Sequence of chain 1.B:
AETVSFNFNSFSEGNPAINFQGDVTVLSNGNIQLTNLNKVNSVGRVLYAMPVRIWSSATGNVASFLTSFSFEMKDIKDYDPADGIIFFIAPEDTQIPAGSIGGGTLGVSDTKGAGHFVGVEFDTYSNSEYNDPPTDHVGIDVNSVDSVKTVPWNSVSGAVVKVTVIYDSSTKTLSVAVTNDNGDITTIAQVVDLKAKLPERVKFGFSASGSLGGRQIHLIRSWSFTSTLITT

Binding-site contacts:
Ligand atom O4 contacts residue GLY103 of chain 1.B at 4.3 Å.
Ligand atom C6 contacts residue ASP80 of chain 1.B at 3.3 Å.
Ligand atom C4 contacts residue ALA82 of chain 1.B at 4.2 Å (hydrophobic).
Ligand atom C1 contacts residue SER211 of chain 1.B at 3.9 Å.
Ligand atom C6 contacts residue GLY213 of chain 1.B at 4.5 Å.
Ligand atom C3 contacts residue GLY104 of chain 1.B at 4.4 Å.
Ligand atom O4 contacts residue SER211 of chain 1.B at 2.8 Å (h-bond).
Ligand atom C2 contacts residue SER211 of chain 1.B at 4.0 Å.
Ligand atom C5 contacts residue SER211 of chain 1.B at 3.8 Å.
Ligand atom C3 contacts residue ASN127 of chain 1.B at 3.4 Å.
Ligand atom O3 contacts residue GLY104 of chain 1.B at 3.0 Å (h-bond).
Ligand atom O5 contacts residue SER211 of chain 1.B at 3.2 Å (h-bond).
Ligand atom S1 contacts residue SER211 of chain 1.B at 4.3 Å.
Ligand atom C3 contacts residue ASP83 of chain 1.B at 3.5 Å.
Ligand atom O6 contacts residue TYR125 of chain 1.B at 3.6 Å.
Ligand atom C4 contacts residue ASP83 of chain 1.B at 3.4 Å.
Ligand atom O3 contacts residue GLY103 of chain 1.B at 3.6 Å.
Ligand atom C5 contacts residue TYR125 of chain 1.B at 3.6 Å (hydrophobic).
Ligand atom C6 contacts residue TYR125 of chain 1.B at 3.7 Å (hydrophobic).
Ligand atom C6 contacts residue ALA82 of chain 1.B at 4.3 Å (hydrophobic).
Ligand atom C3 contacts residue SER211 of chain 1.B at 4.5 Å.
Ligand atom O3 contacts residue ASN127 of chain 1.B at 2.8 Å (h-bond).
Ligand atom O2 contacts residue ASN127 of chain 1.B at 3.6 Å.
Ligand atom O2 contacts residue GLU129 of chain 1.B at 3.9 Å.
Ligand atom O6 contacts residue ASP80 of chain 1.B at 2.8 Å (salt-bridge).
Ligand atom O3 contacts residue ASP83 of chain 1.B at 2.6 Å (salt-bridge).
Ligand atom C3 contacts residue TYR125 of chain 1.B at 3.6 Å (hydrophobic).
Ligand atom C4 contacts residue TYR125 of chain 1.B at 3.6 Å (hydrophobic).
Ligand atom C2 contacts residue ASN127 of chain 1.B at 4.1 Å.
Ligand atom C6 contacts residue SER211 of chain 1.B at 3.9 Å.
Ligand atom O3 contacts residue TYR125 of chain 1.B at 4.0 Å.
Ligand atom O4 contacts residue ALA82 of chain 1.B at 3.8 Å.
Ligand atom O4 contacts residue GLY214 of chain 1.B at 4.0 Å.
Ligand atom C6 contacts residue GLY214 of chain 1.B at 3.7 Å.
Ligand atom C4 contacts residue SER211 of chain 1.B at 3.8 Å.
Ligand atom O4 contacts residue ASP83 of chain 1.B at 2.6 Å (salt-bridge).

A protein and the small-molecule ligand that binds it are described below.
Small molecule (SMILES): OC[C@H]1O[C@@H](S[C@@H]2O[C@H](CSCc3cn(C[C@H]4O[C@H](O[C@H]5O[C@H](Cn6cc(CSC[C@H]7O[C@@H](S[C@@H]8O[C@H](CO)[C@H](O)[C@H](O)[C@H]8O)[C@H](O)[C@@H](O)[C@@H]7O)nn6)[C@@H](O)[C@H](O)[C@H]5O)[C@H](O)[C@@H](O)[C@@H]4O)nn3)[C@@H](O)[C@H](O)[C@H]2O)[C@H](O)[C@@H](O)[C@H]1O